A small-molecule ligand and the protein it binds are described below.
Small molecule (SMILES): CCCCNc1ncc(C(=O)N(C)CCCC)c(NC2CCC(O)CC2)n1

Binding-site contacts:
Ligand atom C15 contacts residue LYS124 of chain 1.A at 3.9 Å.
Ligand atom C08 contacts residue MET179 of chain 1.A at 4.0 Å (hydrophobic).
Ligand atom C02 contacts residue ALA189 of chain 1.A at 3.6 Å (hydrophobic).
Ligand atom C17 contacts residue TYR125 of chain 1.A at 3.9 Å (hydrophobic).
Ligand atom C25 contacts residue GLU44 of chain 1.A at 3.9 Å.
Ligand atom N07 contacts residue ALA66 of chain 1.A at 4.0 Å.
Ligand atom N12 contacts residue MET123 of chain 1.A at 3.8 Å.
Ligand atom N05 contacts residue PRO121 of chain 1.A at 3.3 Å (h-bond).
Ligand atom O24 contacts residue GLY45 of chain 1.A at 4.1 Å.
Ligand atom N07 contacts residue PRO121 of chain 1.A at 3.8 Å.
Ligand atom N05 contacts residue ALA66 of chain 1.A at 3.3 Å.
Ligand atom O24 contacts residue MG1 of chain 1.G at 3.6 Å.
Ligand atom N07 contacts residue MET179 of chain 1.A at 4.0 Å.
Ligand atom C01 contacts residue ALA189 of chain 1.A at 3.9 Å (hydrophobic).
Ligand atom C02 contacts residue ILE99 of chain 1.A at 4.1 Å (hydrophobic).
Ligand atom C06 contacts residue MET179 of chain 1.A at 3.9 Å (hydrophobic).
Ligand atom C26 contacts residue GLY43 of chain 1.A at 3.7 Å.
Ligand atom C25 contacts residue GLY43 of chain 1.A at 3.8 Å.
Ligand atom C13 contacts residue PHE122 of chain 1.A at 3.4 Å (hydrophobic).
Ligand atom N27 contacts residue MET179 of chain 1.A at 4.0 Å.
Ligand atom C08 contacts residue MET123 of chain 1.A at 3.3 Å (hydrophobic).
Ligand atom C25 contacts residue VAL50 of chain 1.A at 3.8 Å (hydrophobic).
Ligand atom C04 contacts residue ILE99 of chain 1.A at 3.7 Å (hydrophobic).
Ligand atom C23 contacts residue GLU44 of chain 1.A at 4.1 Å.
Ligand atom O24 contacts residue GLU44 of chain 1.A at 3.5 Å (salt-bridge).
Ligand atom C06 contacts residue PRO121 of chain 1.A at 4.0 Å (hydrophobic).
Ligand atom C06 contacts residue ALA66 of chain 1.A at 3.6 Å (hydrophobic).
Ligand atom C15 contacts residue GLY126 of chain 1.A at 4.0 Å.
Ligand atom C26 contacts residue LEU42 of chain 1.A at 3.9 Å (hydrophobic).
Ligand atom C02 contacts residue MET179 of chain 1.A at 4.0 Å (hydrophobic).
Ligand atom C13 contacts residue LYS124 of chain 1.A at 3.6 Å.
Ligand atom C09 contacts residue MET179 of chain 1.A at 4.1 Å (hydrophobic).
Ligand atom C04 contacts residue PRO121 of chain 1.A at 3.9 Å (hydrophobic).
Ligand atom C17 contacts residue LYS124 of chain 1.A at 3.1 Å.
Ligand atom C09 contacts residue MET123 of chain 1.A at 4.0 Å (hydrophobic).
Ligand atom C16 contacts residue LYS124 of chain 1.A at 3.4 Å.
Ligand atom C18 contacts residue MET179 of chain 1.A at 4.0 Å (hydrophobic).
Ligand atom C13 contacts residue MET123 of chain 1.A at 3.0 Å (hydrophobic).
Ligand atom N07 contacts residue PHE122 of chain 1.A at 3.9 Å.
Ligand atom N07 contacts residue MET123 of chain 1.A at 3.1 Å (h-bond).

Sequence of chain 1.A:
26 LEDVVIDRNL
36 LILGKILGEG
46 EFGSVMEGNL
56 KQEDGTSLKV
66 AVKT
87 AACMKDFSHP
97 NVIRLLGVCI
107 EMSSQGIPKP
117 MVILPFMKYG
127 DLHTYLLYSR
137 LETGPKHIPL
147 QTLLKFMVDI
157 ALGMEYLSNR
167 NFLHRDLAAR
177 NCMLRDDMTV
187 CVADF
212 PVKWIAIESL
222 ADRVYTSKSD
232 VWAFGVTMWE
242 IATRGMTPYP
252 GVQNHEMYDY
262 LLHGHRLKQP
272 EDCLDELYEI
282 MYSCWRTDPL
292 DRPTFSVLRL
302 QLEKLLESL